The small molecule below binds the protein below.
Small molecule (SMILES): Cc1nnc(N2CCCCC2)s1

Binding-site contacts:
Ligand atom C7 contacts residue LEU253 of chain 1.B at 3.6 Å (hydrophobic).
Ligand atom C7 contacts residue ALA314 of chain 1.B at 4.2 Å (hydrophobic).
Ligand atom C6 contacts residue RWS1 of chain 1.P at 3.7 Å.
Ligand atom C3 contacts residue ILE316 of chain 1.B at 3.5 Å (hydrophobic).
Ligand atom C contacts residue LEU253 of chain 1.B at 3.7 Å (hydrophobic).
Ligand atom C contacts residue VAL236 of chain 1.B at 3.5 Å (hydrophobic).
Ligand atom N1 contacts residue LEU253 of chain 1.B at 3.6 Å.
Ligand atom C contacts residue TYR200 of chain 1.B at 3.0 Å (hydrophobic).
Ligand atom S contacts residue VAL236 of chain 1.B at 3.7 Å.
Ligand atom C2 contacts residue ILE368 of chain 1.B at 4.4 Å (hydrophobic).
Ligand atom C4 contacts residue ALA315 of chain 1.B at 3.8 Å (hydrophobic).
Ligand atom C7 contacts residue RWS1 of chain 1.P at 3.4 Å.
Ligand atom S contacts residue LEU253 of chain 1.B at 3.8 Å.
Ligand atom C4 contacts residue CYS239 of chain 1.B at 4.2 Å (hydrophobic).
Ligand atom C6 contacts residue LYS350 of chain 1.B at 4.0 Å.
Ligand atom C6 contacts residue ALA314 of chain 1.B at 4.0 Å (hydrophobic).
Ligand atom C5 contacts residue LYS350 of chain 1.B at 4.3 Å.
Ligand atom N1 contacts residue ILE368 of chain 1.B at 4.3 Å.
Ligand atom N1 contacts residue MET257 of chain 1.B at 4.2 Å.
Ligand atom C1 contacts residue LEU253 of chain 1.B at 3.5 Å (hydrophobic).
Ligand atom C5 contacts residue THR351 of chain 1.B at 4.2 Å.
Ligand atom N2 contacts residue ALA314 of chain 1.B at 3.9 Å.
Ligand atom C2 contacts residue ALA314 of chain 1.B at 4.2 Å (hydrophobic).
Ligand atom C1 contacts residue ILE368 of chain 1.B at 4.0 Å (hydrophobic).
Ligand atom N2 contacts residue LEU253 of chain 1.B at 3.9 Å.
Ligand atom C4 contacts residue ALA314 of chain 1.B at 4.3 Å (hydrophobic).
Ligand atom N contacts residue TYR200 of chain 1.B at 3.9 Å.
Ligand atom C1 contacts residue TYR200 of chain 1.B at 3.9 Å (hydrophobic).
Ligand atom C1 contacts residue VAL236 of chain 1.B at 4.0 Å (hydrophobic).
Ligand atom C5 contacts residue ALA352 of chain 1.B at 3.6 Å (hydrophobic).
Ligand atom N contacts residue LEU253 of chain 1.B at 3.8 Å.
Ligand atom N contacts residue ILE368 of chain 1.B at 4.1 Å.
Ligand atom C4 contacts residue ALA352 of chain 1.B at 3.5 Å (hydrophobic).
Ligand atom C contacts residue ILE368 of chain 1.B at 4.4 Å (hydrophobic).
Ligand atom C4 contacts residue ILE316 of chain 1.B at 3.5 Å (hydrophobic).
Ligand atom S contacts residue ILE368 of chain 1.B at 4.2 Å.
Ligand atom N1 contacts residue ALA314 of chain 1.B at 4.1 Å.
Ligand atom C3 contacts residue CYS239 of chain 1.B at 3.7 Å (hydrophobic).
Ligand atom C2 contacts residue LEU253 of chain 1.B at 3.5 Å (hydrophobic).
Ligand atom S contacts residue CYS239 of chain 1.B at 4.3 Å.

Sequence of chain 1.B:
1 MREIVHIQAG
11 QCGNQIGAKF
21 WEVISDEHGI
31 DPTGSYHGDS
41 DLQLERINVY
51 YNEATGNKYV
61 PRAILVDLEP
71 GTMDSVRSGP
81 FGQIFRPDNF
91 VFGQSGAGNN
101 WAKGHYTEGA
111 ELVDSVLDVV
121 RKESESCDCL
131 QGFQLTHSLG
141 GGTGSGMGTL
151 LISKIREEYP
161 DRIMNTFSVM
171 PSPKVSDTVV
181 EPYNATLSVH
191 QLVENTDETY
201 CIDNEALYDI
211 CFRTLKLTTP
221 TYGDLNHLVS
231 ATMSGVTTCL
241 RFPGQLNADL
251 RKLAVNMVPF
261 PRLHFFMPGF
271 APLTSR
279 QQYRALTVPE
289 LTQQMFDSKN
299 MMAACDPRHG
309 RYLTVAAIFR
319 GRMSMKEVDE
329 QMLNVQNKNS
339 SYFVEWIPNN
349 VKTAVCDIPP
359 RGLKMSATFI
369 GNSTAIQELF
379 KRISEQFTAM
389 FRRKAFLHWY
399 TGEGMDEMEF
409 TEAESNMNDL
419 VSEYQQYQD